The protein below binds the small molecule below.
Small molecule (SMILES): O=C1O[Ru]2(O)N(c3ccc(F)cc3)CN(c3ccc(F)cc3)[Ru]2(O)O1

Binding-site contacts:
Ligand atom C5 contacts residue YJT1 of chain 1.G at 4.3 Å.
Ligand atom C11 contacts residue ARG73 of chain 1.A at 3.5 Å.
Ligand atom C2 contacts residue TRP62 of chain 1.A at 4.1 Å (hydrophobic).
Ligand atom N2 contacts residue ASP101 of chain 1.A at 4.1 Å.
Ligand atom C3 contacts residue YJT1 of chain 1.G at 4.4 Å.
Ligand atom C10 contacts residue ARG73 of chain 1.A at 3.4 Å.
Ligand atom F2 contacts residue ARG73 of chain 1.A at 2.8 Å.
Ligand atom C3 contacts residue TRP62 of chain 1.A at 3.3 Å (hydrophobic).
Ligand atom F1 contacts residue YJT1 of chain 1.G at 4.1 Å.
Ligand atom O3 contacts residue ASP101 of chain 1.A at 3.0 Å (salt-bridge).
Ligand atom C9 contacts residue LEU75 of chain 1.A at 4.1 Å (hydrophobic).
Ligand atom O1 contacts residue ASP101 of chain 1.A at 2.9 Å (salt-bridge).
Ligand atom C4 contacts residue YJT1 of chain 1.G at 4.0 Å.
Ligand atom O3 contacts residue TRP62 of chain 1.A at 4.0 Å.
Ligand atom C8 contacts residue TRP62 of chain 1.A at 4.2 Å (hydrophobic).
Ligand atom O4 contacts residue LEU75 of chain 1.A at 3.5 Å.
Ligand atom RU2 contacts residue ASP101 of chain 1.A at 2.1 Å.
Ligand atom C10 contacts residue TRP62 of chain 1.A at 4.4 Å (hydrophobic).
Ligand atom O2 contacts residue ASP101 of chain 1.A at 2.9 Å (salt-bridge).
Ligand atom O7 contacts residue ASP101 of chain 1.A at 3.4 Å (salt-bridge).
Ligand atom O3 contacts residue TRP63 of chain 1.A at 3.8 Å.
Ligand atom C14 contacts residue ASP101 of chain 1.A at 3.3 Å.
Ligand atom O4 contacts residue TRP63 of chain 1.A at 3.7 Å.
Ligand atom O4 contacts residue ASP101 of chain 1.A at 3.0 Å (salt-bridge).
Ligand atom C1 contacts residue TRP62 of chain 1.A at 4.2 Å (hydrophobic).
Ligand atom N2 contacts residue TRP62 of chain 1.A at 4.5 Å.
Ligand atom C10 contacts residue LEU75 of chain 1.A at 4.4 Å (hydrophobic).
Ligand atom O4 contacts residue TRP62 of chain 1.A at 4.2 Å.
Ligand atom C9 contacts residue TRP62 of chain 1.A at 4.0 Å (hydrophobic).
Ligand atom C4 contacts residue TRP62 of chain 1.A at 3.5 Å (hydrophobic).
Ligand atom C5 contacts residue TRP62 of chain 1.A at 4.5 Å (hydrophobic).
Ligand atom RU1 contacts residue ASP101 of chain 1.A at 2.1 Å.
Ligand atom N1 contacts residue ASP101 of chain 1.A at 4.1 Å.

Sequence of chain 1.A:
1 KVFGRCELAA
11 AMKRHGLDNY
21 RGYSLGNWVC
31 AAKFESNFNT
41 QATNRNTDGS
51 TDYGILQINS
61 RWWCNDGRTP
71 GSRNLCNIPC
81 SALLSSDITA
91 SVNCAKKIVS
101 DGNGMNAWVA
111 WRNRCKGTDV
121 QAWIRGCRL